Binding-site contacts:
Ligand atom N5 contacts residue LYS41 of chain 1.A at 2.9 Å (salt-bridge).
Ligand atom N7 contacts residue HIS12 of chain 1.A at 3.6 Å.
Ligand atom C9 contacts residue PHE120 of chain 1.A at 3.2 Å (hydrophobic).
Ligand atom C4' contacts residue HIS119 of chain 1.A at 3.9 Å.
Ligand atom N5 contacts residue HIS12 of chain 1.A at 2.9 Å.
Ligand atom O4 contacts residue THR45 of chain 1.A at 3.4 Å (h-bond).
Ligand atom N6 contacts residue HIS12 of chain 1.A at 2.7 Å (h-bond).
Ligand atom N5 contacts residue ASN44 of chain 1.A at 3.8 Å.
Ligand atom C2 contacts residue THR45 of chain 1.A at 3.7 Å.
Ligand atom N3 contacts residue PHE120 of chain 1.A at 3.3 Å.
Ligand atom N6 contacts residue GLN11 of chain 1.A at 3.5 Å (h-bond).
Ligand atom C4 contacts residue PHE120 of chain 1.A at 3.7 Å (hydrophobic).
Ligand atom C1' contacts residue HIS119 of chain 1.A at 3.3 Å.
Ligand atom C8 contacts residue PHE120 of chain 1.A at 3.6 Å (hydrophobic).
Ligand atom C4' contacts residue GLN11 of chain 1.A at 3.3 Å.
Ligand atom C8 contacts residue HIS12 of chain 1.A at 3.9 Å.
Ligand atom C5' contacts residue GLN11 of chain 1.A at 3.3 Å.
Ligand atom O2' contacts residue HIS119 of chain 1.A at 2.3 Å (h-bond).
Ligand atom N3 contacts residue THR45 of chain 1.A at 2.8 Å (h-bond).
Ligand atom F5A contacts residue LYS66 of chain 1.A at 3.1 Å.
Ligand atom C2' contacts residue HIS119 of chain 1.A at 3.3 Å.
Ligand atom O2 contacts residue THR45 of chain 1.A at 2.9 Å (h-bond).
Ligand atom O4 contacts residue PHE120 of chain 1.A at 3.7 Å.
Ligand atom N6 contacts residue LYS41 of chain 1.A at 3.3 Å (salt-bridge).
Ligand atom O5' contacts residue LYS7 of chain 1.A at 2.4 Å (salt-bridge).
Ligand atom C3' contacts residue HIS119 of chain 1.A at 3.9 Å.
Ligand atom F5A contacts residue ASP121 of chain 1.A at 3.3 Å.
Ligand atom O4' contacts residue GLN11 of chain 1.A at 3.5 Å (h-bond).
Ligand atom C5 contacts residue ASP121 of chain 1.A at 3.7 Å.
Ligand atom O2 contacts residue ASN44 of chain 1.A at 3.3 Å.
Ligand atom O2 contacts residue HIS12 of chain 1.A at 3.2 Å.
Ligand atom C6 contacts residue PHE120 of chain 1.A at 3.9 Å (hydrophobic).
Ligand atom C7 contacts residue PHE120 of chain 1.A at 3.9 Å (hydrophobic).
Ligand atom C1' contacts residue PHE120 of chain 1.A at 3.9 Å (hydrophobic).
Ligand atom O4' contacts residue HIS119 of chain 1.A at 3.2 Å (h-bond).
Ligand atom N1 contacts residue PHE120 of chain 1.A at 3.7 Å.
Ligand atom C5' contacts residue LYS7 of chain 1.A at 3.4 Å.
Ligand atom C2 contacts residue PHE120 of chain 1.A at 3.7 Å (hydrophobic).
Ligand atom O4' contacts residue VAL118 of chain 1.A at 3.9 Å.
Ligand atom C4 contacts residue THR45 of chain 1.A at 3.5 Å.

A protein and the small-molecule ligand that binds it are described below.
Small molecule (SMILES): O=c1[nH]c(=O)n(Cc2cn([C@@H]3O[C@@H](CO)[C@H](O)[C@H]3O)nn2)cc1F

Sequence of chain 1.A:
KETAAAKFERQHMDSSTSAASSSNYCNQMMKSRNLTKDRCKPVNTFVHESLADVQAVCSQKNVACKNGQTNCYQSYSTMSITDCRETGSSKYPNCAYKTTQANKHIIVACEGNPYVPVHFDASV